Sequence of chain 20.D:
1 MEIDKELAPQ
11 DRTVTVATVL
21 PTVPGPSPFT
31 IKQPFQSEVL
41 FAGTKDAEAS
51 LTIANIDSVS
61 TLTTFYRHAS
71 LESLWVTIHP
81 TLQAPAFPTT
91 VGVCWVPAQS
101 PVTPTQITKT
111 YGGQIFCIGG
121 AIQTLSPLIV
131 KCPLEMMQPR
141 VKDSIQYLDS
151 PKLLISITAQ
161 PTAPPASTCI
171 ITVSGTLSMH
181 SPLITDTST

The small molecule below binds the protein below.
Small molecule (SMILES): Nc1ccn([C@@H]2O[C@H](CO[P](=O)(O)O[C@H]3[C@@H](O)[C@H](n4ccc(N)nc4=O)O[C@@H]3CO[P](=O)(O)O[C@H]3[C@@H](O)[C@H](n4ccc(N)nc4=O)O[C@@H]3CO)[C@@H](O)[C@H]2O)c(=O)n1

Sequence of chain 19.C:
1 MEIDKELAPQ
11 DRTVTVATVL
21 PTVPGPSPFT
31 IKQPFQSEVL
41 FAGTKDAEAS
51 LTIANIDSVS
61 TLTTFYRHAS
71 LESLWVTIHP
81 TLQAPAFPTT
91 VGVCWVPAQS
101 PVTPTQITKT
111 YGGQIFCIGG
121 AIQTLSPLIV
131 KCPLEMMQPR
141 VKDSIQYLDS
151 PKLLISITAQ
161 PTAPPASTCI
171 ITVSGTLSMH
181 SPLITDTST

Binding-site contacts:
Ligand atom O3' contacts residue TRP75 of chain 19.C at 3.6 Å.
Ligand atom C5' contacts residue LYS131 of chain 19.C at 4.2 Å.
Ligand atom O2' contacts residue TYR111 of chain 20.D at 4.3 Å.
Ligand atom OP1 contacts residue THR176 of chain 19.C at 3.4 Å (h-bond).
Ligand atom O4' contacts residue ARG12 of chain 20.D at 4.0 Å.
Ligand atom O3' contacts residue THR13 of chain 20.D at 4.4 Å.
Ligand atom O5' contacts residue ARG12 of chain 20.D at 4.1 Å.
Ligand atom O5' contacts residue LYS131 of chain 19.C at 3.3 Å.
Ligand atom OP1 contacts residue SER73 of chain 19.C at 3.2 Å (h-bond).
Ligand atom C2 contacts residue ARG12 of chain 20.D at 4.5 Å.
Ligand atom C5' contacts residue ARG12 of chain 20.D at 4.3 Å.
Ligand atom O2' contacts residue THR13 of chain 20.D at 3.8 Å.
Ligand atom O5' contacts residue TYR111 of chain 20.D at 4.4 Å.
Ligand atom O2 contacts residue ARG12 of chain 20.D at 3.6 Å.
Ligand atom C4' contacts residue TRP75 of chain 19.C at 4.5 Å (hydrophobic).
Ligand atom OP1 contacts residue VAL14 of chain 20.D at 3.4 Å.
Ligand atom OP1 contacts residue TYR111 of chain 20.D at 3.6 Å (h-bond).
Ligand atom O2' contacts residue ARG12 of chain 20.D at 3.6 Å.
Ligand atom P contacts residue TYR111 of chain 20.D at 4.5 Å.
Ligand atom P contacts residue TRP75 of chain 19.C at 4.3 Å.
Ligand atom OP2 contacts residue SER73 of chain 19.C at 4.0 Å.
Ligand atom O2' contacts residue VAL14 of chain 20.D at 4.3 Å.
Ligand atom OP1 contacts residue TRP75 of chain 19.C at 3.9 Å.
Ligand atom O2' contacts residue ASP11 of chain 20.D at 3.5 Å.
Ligand atom C1' contacts residue ARG12 of chain 20.D at 3.9 Å.
Ligand atom C4' contacts residue ARG12 of chain 20.D at 3.6 Å.
Ligand atom P contacts residue SER73 of chain 19.C at 4.1 Å.